Sequence of chain 4.C:
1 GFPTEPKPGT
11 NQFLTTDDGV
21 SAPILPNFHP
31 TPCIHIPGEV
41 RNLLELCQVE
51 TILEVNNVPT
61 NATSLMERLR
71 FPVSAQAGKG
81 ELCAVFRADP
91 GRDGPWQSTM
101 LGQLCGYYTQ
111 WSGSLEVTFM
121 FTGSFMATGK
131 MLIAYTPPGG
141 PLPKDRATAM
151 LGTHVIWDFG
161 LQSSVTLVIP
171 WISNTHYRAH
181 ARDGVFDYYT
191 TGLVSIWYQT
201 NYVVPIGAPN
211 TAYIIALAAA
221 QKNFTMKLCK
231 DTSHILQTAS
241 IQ

This small molecule binds to this protein.
Small molecule (SMILES): Cc1cc(CCCCCCCOc2ccc(C3=NCCO3)cc2)on1

Sequence of chain 4.A:
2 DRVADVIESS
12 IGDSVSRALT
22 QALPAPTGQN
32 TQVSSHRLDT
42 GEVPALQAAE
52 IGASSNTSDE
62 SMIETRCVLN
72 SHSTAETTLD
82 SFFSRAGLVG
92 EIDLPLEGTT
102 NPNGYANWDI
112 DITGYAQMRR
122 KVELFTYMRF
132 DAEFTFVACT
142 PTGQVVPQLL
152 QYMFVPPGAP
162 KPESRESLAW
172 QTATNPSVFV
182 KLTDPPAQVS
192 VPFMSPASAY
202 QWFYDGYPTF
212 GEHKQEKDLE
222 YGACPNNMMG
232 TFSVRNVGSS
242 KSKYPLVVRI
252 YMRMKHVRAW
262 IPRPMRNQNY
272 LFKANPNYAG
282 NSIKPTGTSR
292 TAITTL

Sequence of chain 5.C:
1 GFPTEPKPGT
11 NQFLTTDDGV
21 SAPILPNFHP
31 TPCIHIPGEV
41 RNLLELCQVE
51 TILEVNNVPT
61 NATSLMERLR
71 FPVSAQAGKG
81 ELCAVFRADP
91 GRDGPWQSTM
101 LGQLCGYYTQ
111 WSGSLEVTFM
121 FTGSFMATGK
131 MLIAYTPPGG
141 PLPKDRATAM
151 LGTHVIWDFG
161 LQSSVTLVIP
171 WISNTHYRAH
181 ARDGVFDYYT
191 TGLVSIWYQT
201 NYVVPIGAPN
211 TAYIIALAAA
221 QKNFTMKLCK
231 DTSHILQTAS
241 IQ

Binding-site contacts:
Ligand atom C6B contacts residue ILE113 of chain 4.A at 4.0 Å (hydrophobic).
Ligand atom C5 contacts residue PHE155 of chain 4.A at 3.9 Å (hydrophobic).
Ligand atom C5B contacts residue ASP112 of chain 4.A at 4.0 Å.
Ligand atom C2C contacts residue PHE155 of chain 4.A at 3.9 Å (hydrophobic).
Ligand atom N2 contacts residue PHE233 of chain 4.A at 3.7 Å.
Ligand atom C2B contacts residue TYR201 of chain 4.A at 3.5 Å (hydrophobic).
Ligand atom N3A contacts residue THR114 of chain 4.A at 4.0 Å.
Ligand atom C5 contacts residue PHE233 of chain 4.A at 4.0 Å (hydrophobic).
Ligand atom N3A contacts residue ASP112 of chain 4.A at 2.5 Å (salt-bridge).
Ligand atom C3B contacts residue TRP203 of chain 4.A at 3.1 Å (hydrophobic).
Ligand atom C2C contacts residue VAL192 of chain 4.A at 3.7 Å (hydrophobic).
Ligand atom C2A contacts residue ASP112 of chain 4.A at 3.8 Å.
Ligand atom O1 contacts residue PHE233 of chain 4.A at 3.1 Å.
Ligand atom C3B contacts residue ASN228 of chain 4.A at 4.0 Å.
Ligand atom C2B contacts residue TRP203 of chain 4.A at 4.0 Å (hydrophobic).
Ligand atom C4 contacts residue ILE24 of chain 4.C at 4.0 Å (hydrophobic).
Ligand atom C4A contacts residue ASP112 of chain 4.A at 2.6 Å.
Ligand atom C5B contacts residue ILE113 of chain 4.A at 3.5 Å (hydrophobic).
Ligand atom C4B contacts residue TRP203 of chain 4.A at 3.5 Å (hydrophobic).
Ligand atom C2A contacts residue TRP203 of chain 4.A at 3.6 Å (hydrophobic).
Ligand atom O1B contacts residue TYR201 of chain 4.A at 3.4 Å.
Ligand atom C31 contacts residue VAL179 of chain 4.A at 3.3 Å (hydrophobic).
Ligand atom C6C contacts residue TYR201 of chain 4.A at 3.9 Å (hydrophobic).
Ligand atom C5C contacts residue PHE135 of chain 4.A at 3.5 Å (hydrophobic).
Ligand atom O1 contacts residue PHE155 of chain 4.A at 3.4 Å.
Ligand atom C5C contacts residue ILE111 of chain 4.A at 3.8 Å (hydrophobic).
Ligand atom C31 contacts residue PRO177 of chain 4.A at 3.9 Å (hydrophobic).
Ligand atom C4B contacts residue ILE113 of chain 4.A at 4.0 Å (hydrophobic).
Ligand atom C5A contacts residue ASP112 of chain 4.A at 4.0 Å.
Ligand atom O1A contacts residue ASN228 of chain 4.A at 3.7 Å.
Ligand atom C5B contacts residue ILE111 of chain 4.A at 3.9 Å (hydrophobic).
Ligand atom C5A contacts residue ASN228 of chain 4.A at 4.0 Å.
Ligand atom C3C contacts residue PHE135 of chain 4.A at 3.8 Å (hydrophobic).
Ligand atom N3A contacts residue ILE113 of chain 4.A at 3.8 Å.
Ligand atom C31 contacts residue ILE24 of chain 4.C at 3.6 Å (hydrophobic).
Ligand atom O1A contacts residue TRP203 of chain 4.A at 3.3 Å.
Ligand atom C4C contacts residue PHE135 of chain 4.A at 3.8 Å (hydrophobic).
Ligand atom C4C contacts residue VAL192 of chain 4.A at 3.5 Å (hydrophobic).
Ligand atom C4A contacts residue THR114 of chain 4.A at 3.5 Å.
Ligand atom N2 contacts residue PHE155 of chain 4.A at 3.5 Å.